Binding-site contacts:
Ligand atom C7 contacts residue ASN177 of chain 1.I at 3.2 Å.
Ligand atom N2 contacts residue ASN177 of chain 1.I at 2.6 Å (h-bond).
Ligand atom C8 contacts residue ASP346 of chain 1.I at 4.1 Å.
Ligand atom C1 contacts residue ARG172 of chain 1.I at 3.7 Å.
Ligand atom O7 contacts residue ASP346 of chain 1.I at 4.2 Å.
Ligand atom C8 contacts residue THR178 of chain 1.I at 4.3 Å.
Ligand atom C5 contacts residue ASN177 of chain 1.I at 3.7 Å.
Ligand atom C4 contacts residue ASN177 of chain 1.I at 4.2 Å.
Ligand atom C3 contacts residue ASN177 of chain 1.I at 3.6 Å.
Ligand atom C5 contacts residue ARG172 of chain 1.I at 3.5 Å.
Ligand atom O5 contacts residue ASN177 of chain 1.I at 2.5 Å (h-bond).
Ligand atom C6 contacts residue ARG172 of chain 1.I at 3.8 Å.
Ligand atom C2 contacts residue ASN177 of chain 1.I at 2.4 Å.
Ligand atom C1 contacts residue ASN177 of chain 1.I at 1.4 Å.
Ligand atom O5 contacts residue ARG172 of chain 1.I at 3.2 Å (salt-bridge).
Ligand atom C8 contacts residue ASN177 of chain 1.I at 4.2 Å.
Ligand atom O7 contacts residue ASN177 of chain 1.I at 3.5 Å (h-bond).

Sequence of chain 1.I:
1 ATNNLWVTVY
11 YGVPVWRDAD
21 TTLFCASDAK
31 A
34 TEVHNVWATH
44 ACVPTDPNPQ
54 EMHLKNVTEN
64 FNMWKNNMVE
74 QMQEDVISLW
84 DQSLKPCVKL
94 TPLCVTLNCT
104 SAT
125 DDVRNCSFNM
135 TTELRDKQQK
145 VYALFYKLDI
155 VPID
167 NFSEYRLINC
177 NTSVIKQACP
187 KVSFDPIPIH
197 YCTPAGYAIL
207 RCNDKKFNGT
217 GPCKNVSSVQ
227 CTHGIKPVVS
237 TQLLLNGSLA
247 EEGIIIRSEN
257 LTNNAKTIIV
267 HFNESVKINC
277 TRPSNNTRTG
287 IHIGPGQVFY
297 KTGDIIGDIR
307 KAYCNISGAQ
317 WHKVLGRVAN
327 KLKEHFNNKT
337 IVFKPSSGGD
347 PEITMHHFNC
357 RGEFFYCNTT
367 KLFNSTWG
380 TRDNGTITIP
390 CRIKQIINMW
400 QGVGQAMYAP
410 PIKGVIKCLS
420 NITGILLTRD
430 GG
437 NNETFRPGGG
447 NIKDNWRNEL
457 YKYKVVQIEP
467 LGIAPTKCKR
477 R

The small molecule below binds the protein below.
Small molecule (SMILES): CC(=O)N[C@H]1[C@H](O[C@H]2[C@H](O)[C@@H](NC(C)=O)CO[C@@H]2CO)O[C@H](CO)[C@@H](O)[C@@H]1O